The small molecule below binds the protein below.
Small molecule (SMILES): CC(=O)N[C@H]1[C@H](O[C@H]2[C@H](O)[C@@H](NC(C)=O)CO[C@@H]2CO)O[C@H](CO)[C@@H](O)[C@@H]1O

Binding-site contacts:
Ligand atom C1 contacts residue ASN218 of chain 1.A at 1.8 Å.
Ligand atom O7 contacts residue ARG306 of chain 1.A at 4.4 Å.
Ligand atom O5 contacts residue THR221 of chain 1.A at 3.5 Å.
Ligand atom C1 contacts residue THR221 of chain 1.A at 3.9 Å.
Ligand atom C8 contacts residue SER207 of chain 1.A at 3.6 Å.
Ligand atom C7 contacts residue SER207 of chain 1.A at 4.4 Å.
Ligand atom N2 contacts residue ASN218 of chain 1.A at 2.9 Å (h-bond).
Ligand atom C3 contacts residue ASN218 of chain 1.A at 3.9 Å.
Ligand atom C8 contacts residue PRO208 of chain 1.A at 4.4 Å (hydrophobic).
Ligand atom C8 contacts residue THR345 of chain 1.A at 3.9 Å.
Ligand atom O7 contacts residue ASN218 of chain 1.A at 3.5 Å (h-bond).
Ligand atom C4 contacts residue ASN218 of chain 1.A at 4.3 Å.
Ligand atom C5 contacts residue ASN218 of chain 1.A at 3.8 Å.
Ligand atom C5 contacts residue THR221 of chain 1.A at 3.8 Å.
Ligand atom C2 contacts residue ASN218 of chain 1.A at 2.6 Å.
Ligand atom C6 contacts residue THR221 of chain 1.A at 4.0 Å.
Ligand atom C8 contacts residue ARG306 of chain 1.A at 4.0 Å.
Ligand atom C8 contacts residue GLU305 of chain 1.A at 3.8 Å.
Ligand atom C7 contacts residue ASN218 of chain 1.A at 3.3 Å.
Ligand atom C8 contacts residue ASN218 of chain 1.A at 4.4 Å.
Ligand atom O5 contacts residue ASN218 of chain 1.A at 2.4 Å (h-bond).

Sequence of chain 1.A:
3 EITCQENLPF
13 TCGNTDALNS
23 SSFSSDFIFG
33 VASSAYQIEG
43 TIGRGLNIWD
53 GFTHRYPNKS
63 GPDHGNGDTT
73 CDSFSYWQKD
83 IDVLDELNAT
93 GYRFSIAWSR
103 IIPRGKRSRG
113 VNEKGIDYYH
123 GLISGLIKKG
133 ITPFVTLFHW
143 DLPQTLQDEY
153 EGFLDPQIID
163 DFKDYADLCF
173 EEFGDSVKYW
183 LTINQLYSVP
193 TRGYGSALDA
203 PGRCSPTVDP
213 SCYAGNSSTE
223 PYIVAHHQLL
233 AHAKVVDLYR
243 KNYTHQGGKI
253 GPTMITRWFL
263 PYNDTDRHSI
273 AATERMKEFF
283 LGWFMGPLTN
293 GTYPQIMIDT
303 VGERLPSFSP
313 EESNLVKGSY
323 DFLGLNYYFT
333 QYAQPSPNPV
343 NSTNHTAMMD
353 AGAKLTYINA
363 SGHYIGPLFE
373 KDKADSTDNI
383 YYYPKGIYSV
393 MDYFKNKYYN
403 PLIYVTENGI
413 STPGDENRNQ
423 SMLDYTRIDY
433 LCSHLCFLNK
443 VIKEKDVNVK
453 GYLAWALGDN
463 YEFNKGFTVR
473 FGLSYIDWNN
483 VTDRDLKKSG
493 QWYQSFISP